Binding-site contacts:
Ligand atom C7 contacts residue ASN717 of chain 1.G at 3.5 Å.
Ligand atom C1 contacts residue LEU922 of chain 1.G at 4.5 Å (hydrophobic).
Ligand atom O5 contacts residue ASN717 of chain 1.G at 2.4 Å (h-bond).
Ligand atom C3 contacts residue LEU922 of chain 1.G at 4.4 Å (hydrophobic).
Ligand atom C2 contacts residue ASN717 of chain 1.G at 2.5 Å.
Ligand atom C1 contacts residue ASN717 of chain 1.G at 1.5 Å.
Ligand atom O7 contacts residue ASN717 of chain 1.G at 3.6 Å (h-bond).
Ligand atom C4 contacts residue ASN717 of chain 1.G at 4.2 Å.
Ligand atom O6 contacts residue GLN926 of chain 1.G at 3.8 Å.
Ligand atom C3 contacts residue ASN717 of chain 1.G at 3.8 Å.
Ligand atom O5 contacts residue HIS1071 of chain 1.G at 4.2 Å.
Ligand atom N2 contacts residue ASN717 of chain 1.G at 2.9 Å (h-bond).
Ligand atom C5 contacts residue ASN717 of chain 1.G at 3.7 Å.

Sequence of chain 1.G:
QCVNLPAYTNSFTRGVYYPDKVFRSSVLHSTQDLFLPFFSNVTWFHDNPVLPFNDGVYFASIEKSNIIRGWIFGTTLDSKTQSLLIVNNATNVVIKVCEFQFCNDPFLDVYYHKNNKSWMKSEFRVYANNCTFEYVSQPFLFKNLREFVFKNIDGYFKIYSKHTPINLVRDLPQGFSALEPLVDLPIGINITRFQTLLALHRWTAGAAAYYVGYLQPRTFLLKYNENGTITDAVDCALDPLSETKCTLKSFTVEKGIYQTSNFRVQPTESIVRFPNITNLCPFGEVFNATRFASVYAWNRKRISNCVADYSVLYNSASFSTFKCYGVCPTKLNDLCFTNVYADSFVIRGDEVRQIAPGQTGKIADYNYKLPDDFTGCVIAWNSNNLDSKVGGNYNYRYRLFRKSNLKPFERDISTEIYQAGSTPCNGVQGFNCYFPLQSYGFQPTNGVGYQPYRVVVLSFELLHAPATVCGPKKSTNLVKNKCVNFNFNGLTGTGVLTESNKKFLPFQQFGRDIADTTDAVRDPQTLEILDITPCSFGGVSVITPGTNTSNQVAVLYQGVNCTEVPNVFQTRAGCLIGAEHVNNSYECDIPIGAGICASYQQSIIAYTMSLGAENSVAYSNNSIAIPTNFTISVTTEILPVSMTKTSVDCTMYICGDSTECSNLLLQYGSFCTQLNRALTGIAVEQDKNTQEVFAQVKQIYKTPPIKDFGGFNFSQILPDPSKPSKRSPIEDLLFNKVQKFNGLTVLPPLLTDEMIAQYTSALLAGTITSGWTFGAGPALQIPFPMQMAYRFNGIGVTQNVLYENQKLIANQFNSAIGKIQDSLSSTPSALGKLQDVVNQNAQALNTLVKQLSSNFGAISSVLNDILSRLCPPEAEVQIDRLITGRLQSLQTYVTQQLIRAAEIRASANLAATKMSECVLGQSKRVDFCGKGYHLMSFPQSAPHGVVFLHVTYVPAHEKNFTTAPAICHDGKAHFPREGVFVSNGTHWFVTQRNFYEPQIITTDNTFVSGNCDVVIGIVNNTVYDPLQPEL

A protein and the small-molecule ligand that binds it are described below.
Small molecule (SMILES): CC(=O)N[C@@H]1[C@@H](O)[C@H](O)[C@@H](CO)O[C@H]1O